A protein and the small-molecule ligand that binds it are described below.
Small molecule (SMILES): C[N+](C)(C)CCOP(=O)(O)O

Sequence of chain 1.B:
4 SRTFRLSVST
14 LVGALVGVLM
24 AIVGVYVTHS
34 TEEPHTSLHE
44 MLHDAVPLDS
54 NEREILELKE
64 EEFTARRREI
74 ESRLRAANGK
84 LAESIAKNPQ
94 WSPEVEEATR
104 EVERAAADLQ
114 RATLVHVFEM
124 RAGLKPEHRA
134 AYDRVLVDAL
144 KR

Binding-site contacts:
Ligand atom O2 contacts residue TRP94 of chain 1.B at 4.4 Å.
Ligand atom O2 contacts residue GLU99 of chain 1.B at 4.5 Å.
Ligand atom N1 contacts residue GLU99 of chain 1.B at 4.0 Å.
Ligand atom C1 contacts residue GLU99 of chain 1.B at 3.3 Å.
Ligand atom O3 contacts residue TRP94 of chain 1.B at 4.3 Å.
Ligand atom C3 contacts residue TRP94 of chain 1.B at 4.4 Å (hydrophobic).
Ligand atom C3 contacts residue GLU99 of chain 1.B at 3.4 Å.
Ligand atom C2 contacts residue GLU99 of chain 1.B at 3.4 Å.
Ligand atom C1 contacts residue TRP94 of chain 1.B at 3.5 Å (hydrophobic).